Sequence of chain 1.B:
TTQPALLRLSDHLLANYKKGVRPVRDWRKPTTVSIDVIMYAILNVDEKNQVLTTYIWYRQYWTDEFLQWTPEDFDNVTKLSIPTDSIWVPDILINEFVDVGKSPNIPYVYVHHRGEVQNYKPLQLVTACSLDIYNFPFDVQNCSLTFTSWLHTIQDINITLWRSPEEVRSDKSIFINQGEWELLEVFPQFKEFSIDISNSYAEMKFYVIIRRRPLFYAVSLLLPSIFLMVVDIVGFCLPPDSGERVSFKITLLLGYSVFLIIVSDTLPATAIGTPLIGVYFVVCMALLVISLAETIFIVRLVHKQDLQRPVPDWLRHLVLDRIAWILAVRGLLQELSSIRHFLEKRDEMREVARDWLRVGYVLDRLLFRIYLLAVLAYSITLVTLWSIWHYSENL

Binding-site contacts:
Ligand atom CB contacts residue PHE274 of chain 1.B at 4.2 Å (hydrophobic).
Ligand atom CZ3 contacts residue TYR139 of chain 1.A at 4.0 Å (hydrophobic).
Ligand atom CE3 contacts residue TRP231 of chain 1.B at 3.5 Å (hydrophobic).
Ligand atom OH contacts residue TRP231 of chain 1.B at 2.9 Å (h-bond).
Ligand atom OH contacts residue TRP138 of chain 1.A at 3.9 Å.
Ligand atom CH2 contacts residue TYR201 of chain 1.A at 3.6 Å (hydrophobic).
Ligand atom CZ2 contacts residue ILE119 of chain 1.A at 4.0 Å (hydrophobic).
Ligand atom CB contacts residue TRP138 of chain 1.A at 3.8 Å (hydrophobic).
Ligand atom OH contacts residue TYR201 of chain 1.A at 4.1 Å.
Ligand atom NZ contacts residue TYR282 of chain 1.B at 3.9 Å.
Ligand atom CA contacts residue TYR282 of chain 1.B at 4.0 Å (hydrophobic).
Ligand atom CZ2 contacts residue TYR201 of chain 1.A at 3.7 Å (hydrophobic).
Ligand atom CH2 contacts residue ARG140 of chain 1.A at 4.1 Å.
Ligand atom CH2 contacts residue TYR139 of chain 1.A at 3.8 Å (hydrophobic).
Ligand atom OH contacts residue LYS202 of chain 1.A at 3.6 Å (salt-bridge).
Ligand atom CG contacts residue TYR282 of chain 1.B at 4.2 Å (hydrophobic).
Ligand atom CD1 contacts residue ILE276 of chain 1.B at 3.8 Å (hydrophobic).
Ligand atom CZ2 contacts residue ARG140 of chain 1.A at 3.8 Å.
Ligand atom CA contacts residue SER230 of chain 1.B at 4.3 Å.
Ligand atom NZ contacts residue SER230 of chain 1.B at 3.2 Å (h-bond).
Ligand atom CD1 contacts residue TYR282 of chain 1.B at 4.0 Å (hydrophobic).
Ligand atom CD1 contacts residue TRP138 of chain 1.A at 4.3 Å (hydrophobic).
Ligand atom CZ3 contacts residue TRP138 of chain 1.A at 3.9 Å (hydrophobic).
Ligand atom CZ3 contacts residue TYR201 of chain 1.A at 3.5 Å (hydrophobic).
Ligand atom CE3 contacts residue TRP138 of chain 1.A at 3.6 Å (hydrophobic).
Ligand atom NZ contacts residue THR229 of chain 1.B at 4.4 Å.
Ligand atom CH2 contacts residue TRP138 of chain 1.A at 4.0 Å (hydrophobic).
Ligand atom CZ3 contacts residue TRP231 of chain 1.B at 3.6 Å (hydrophobic).
Ligand atom NE1 contacts residue ILE276 of chain 1.B at 3.8 Å.
Ligand atom CD2 contacts residue TYR201 of chain 1.A at 3.9 Å (hydrophobic).
Ligand atom NZ contacts residue TRP231 of chain 1.B at 3.7 Å.
Ligand atom CE2 contacts residue TYR201 of chain 1.A at 3.8 Å (hydrophobic).
Ligand atom CG contacts residue TRP138 of chain 1.A at 3.7 Å (hydrophobic).
Ligand atom CA contacts residue TRP231 of chain 1.B at 3.3 Å (hydrophobic).
Ligand atom NE1 contacts residue TYR201 of chain 1.A at 4.3 Å.
Ligand atom CB contacts residue TYR282 of chain 1.B at 4.0 Å (hydrophobic).
Ligand atom CE2 contacts residue TRP138 of chain 1.A at 4.0 Å (hydrophobic).
Ligand atom CD2 contacts residue TRP138 of chain 1.A at 3.6 Å (hydrophobic).
Ligand atom OH contacts residue TYR139 of chain 1.A at 3.2 Å (h-bond).
Ligand atom CE3 contacts residue TYR201 of chain 1.A at 3.7 Å (hydrophobic).

Sequence of chain 1.A:
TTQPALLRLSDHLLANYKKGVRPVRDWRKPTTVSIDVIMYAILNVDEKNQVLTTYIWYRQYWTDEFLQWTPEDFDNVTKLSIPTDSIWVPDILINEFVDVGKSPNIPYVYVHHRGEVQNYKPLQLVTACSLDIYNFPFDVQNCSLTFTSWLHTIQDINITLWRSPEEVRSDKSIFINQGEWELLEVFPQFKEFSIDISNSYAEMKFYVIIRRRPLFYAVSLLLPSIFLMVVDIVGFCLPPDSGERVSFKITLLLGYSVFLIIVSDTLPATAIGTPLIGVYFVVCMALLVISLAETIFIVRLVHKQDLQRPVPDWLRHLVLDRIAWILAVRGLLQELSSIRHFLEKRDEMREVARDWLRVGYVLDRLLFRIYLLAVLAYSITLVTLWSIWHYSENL

The protein below binds the small molecule below.
Small molecule (SMILES): NCCc1c[nH]c2ccc(O)cc12